Sequence of chain 1.A:
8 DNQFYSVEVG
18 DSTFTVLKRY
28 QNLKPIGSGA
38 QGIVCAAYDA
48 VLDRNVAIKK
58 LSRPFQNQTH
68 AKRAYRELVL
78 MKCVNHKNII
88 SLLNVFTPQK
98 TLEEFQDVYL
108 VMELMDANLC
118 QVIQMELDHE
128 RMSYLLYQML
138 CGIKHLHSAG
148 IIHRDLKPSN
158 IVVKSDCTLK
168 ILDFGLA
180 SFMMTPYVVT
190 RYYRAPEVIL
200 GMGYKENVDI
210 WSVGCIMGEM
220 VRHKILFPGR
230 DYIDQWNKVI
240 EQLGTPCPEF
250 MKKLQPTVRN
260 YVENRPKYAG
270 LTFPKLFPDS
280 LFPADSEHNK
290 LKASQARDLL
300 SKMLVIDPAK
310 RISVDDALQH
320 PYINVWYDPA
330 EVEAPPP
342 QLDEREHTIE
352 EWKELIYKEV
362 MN

Binding-site contacts:
Ligand atom N04 contacts residue VAL41 of chain 1.A at 3.9 Å.
Ligand atom C19 contacts residue LEU169 of chain 1.A at 3.8 Å (hydrophobic).
Ligand atom C12 contacts residue ILE33 of chain 1.A at 3.7 Å (hydrophobic).
Ligand atom C10 contacts residue MET112 of chain 1.A at 4.1 Å (hydrophobic).
Ligand atom C10 contacts residue ILE33 of chain 1.A at 3.8 Å (hydrophobic).
Ligand atom C14 contacts residue ALA54 of chain 1.A at 3.9 Å (hydrophobic).
Ligand atom N13 contacts residue GLU110 of chain 1.A at 4.0 Å.
Ligand atom C20 contacts residue ASN115 of chain 1.A at 3.5 Å.
Ligand atom N13 contacts residue LEU111 of chain 1.A at 4.1 Å.
Ligand atom C05 contacts residue LEU169 of chain 1.A at 3.8 Å (hydrophobic).
Ligand atom C19 contacts residue SER156 of chain 1.A at 3.5 Å.
Ligand atom C15 contacts residue LEU169 of chain 1.A at 3.6 Å (hydrophobic).
Ligand atom C16 contacts residue VAL41 of chain 1.A at 4.0 Å (hydrophobic).
Ligand atom C20 contacts residue SER156 of chain 1.A at 3.0 Å.
Ligand atom C16 contacts residue MET109 of chain 1.A at 3.9 Å (hydrophobic).
Ligand atom C03 contacts residue LEU169 of chain 1.A at 3.9 Å (hydrophobic).
Ligand atom C11 contacts residue ILE33 of chain 1.A at 3.7 Å (hydrophobic).
Ligand atom C15 contacts residue MET109 of chain 1.A at 3.6 Å (hydrophobic).
Ligand atom C23 contacts residue GLY34 of chain 1.A at 3.9 Å.
Ligand atom C16 contacts residue LYS56 of chain 1.A at 3.6 Å.
Ligand atom C08 contacts residue MET112 of chain 1.A at 3.8 Å (hydrophobic).
Ligand atom C05 contacts residue VAL41 of chain 1.A at 4.1 Å (hydrophobic).
Ligand atom N17 contacts residue VAL41 of chain 1.A at 3.6 Å.
Ligand atom N04 contacts residue LEU169 of chain 1.A at 3.9 Å.
Ligand atom C03 contacts residue VAL41 of chain 1.A at 3.5 Å (hydrophobic).
Ligand atom C09 contacts residue ILE33 of chain 1.A at 3.8 Å (hydrophobic).
Ligand atom C09 contacts residue MET112 of chain 1.A at 3.3 Å (hydrophobic).
Ligand atom C08 contacts residue ILE33 of chain 1.A at 3.8 Å (hydrophobic).
Ligand atom C16 contacts residue LEU169 of chain 1.A at 3.7 Å (hydrophobic).
Ligand atom N13 contacts residue MET112 of chain 1.A at 3.2 Å (h-bond).
Ligand atom N07 contacts residue ILE33 of chain 1.A at 3.8 Å.
Ligand atom C01 contacts residue GLY36 of chain 1.A at 3.9 Å.
Ligand atom N17 contacts residue LYS56 of chain 1.A at 3.4 Å.
Ligand atom N17 contacts residue LEU169 of chain 1.A at 3.8 Å.
Ligand atom C08 contacts residue LEU111 of chain 1.A at 4.1 Å (hydrophobic).
Ligand atom N02 contacts residue VAL41 of chain 1.A at 3.8 Å.
Ligand atom C21 contacts residue ASN115 of chain 1.A at 3.3 Å.
Ligand atom C09 contacts residue LEU111 of chain 1.A at 3.9 Å (hydrophobic).
Ligand atom N13 contacts residue ALA54 of chain 1.A at 4.0 Å.
Ligand atom C21 contacts residue SER156 of chain 1.A at 4.0 Å.

This small molecule binds to this protein.
Small molecule (SMILES): CN(c1nccc(-c2cnc3ccccn23)n1)C1CCCCC1